Binding-site contacts:
Ligand atom O2 contacts residue HIS162 of chain 1.A at 4.1 Å.
Ligand atom C2 contacts residue THR295 of chain 1.A at 4.4 Å.
Ligand atom O1P contacts residue THR295 of chain 1.A at 4.0 Å.
Ligand atom P contacts residue CYS294 of chain 1.A at 3.7 Å.
Ligand atom O2 contacts residue ASN161 of chain 1.A at 2.7 Å (h-bond).
Ligand atom O2P contacts residue HIS162 of chain 1.A at 4.0 Å.
Ligand atom C1 contacts residue HIS162 of chain 1.A at 4.4 Å.
Ligand atom P contacts residue ARG111 of chain 1.A at 3.9 Å.
Ligand atom P contacts residue THR295 of chain 1.A at 3.9 Å.
Ligand atom O3P contacts residue PHE456 of chain 1.A at 4.1 Å.
Ligand atom O3P contacts residue ARG293 of chain 1.A at 3.1 Å (salt-bridge).
Ligand atom O3P contacts residue THR295 of chain 1.A at 2.6 Å (h-bond).
Ligand atom O2 contacts residue ARG293 of chain 1.A at 3.8 Å.
Ligand atom C2 contacts residue ASN161 of chain 1.A at 3.9 Å.
Ligand atom O1P contacts residue HIS162 of chain 1.A at 2.7 Å (h-bond).
Ligand atom O1P contacts residue CYS294 of chain 1.A at 4.3 Å.
Ligand atom C1 contacts residue MET166 of chain 1.A at 3.5 Å (hydrophobic).
Ligand atom O3P contacts residue CYS294 of chain 1.A at 3.5 Å (h-bond).
Ligand atom P contacts residue ARG293 of chain 1.A at 3.7 Å.
Ligand atom C2 contacts residue MET166 of chain 1.A at 3.6 Å (hydrophobic).
Ligand atom O2 contacts residue MET166 of chain 1.A at 3.5 Å.
Ligand atom C2 contacts residue ARG293 of chain 1.A at 4.4 Å.
Ligand atom C2 contacts residue CYS294 of chain 1.A at 1.8 Å (hydrophobic).
Ligand atom O3P contacts residue ARG450 of chain 1.A at 4.1 Å.
Ligand atom C1 contacts residue ARG450 of chain 1.A at 4.2 Å.
Ligand atom O2 contacts residue GLU257 of chain 1.A at 4.4 Å.
Ligand atom O1P contacts residue ASN161 of chain 1.A at 4.3 Å.
Ligand atom P contacts residue ARG450 of chain 1.A at 4.0 Å.
Ligand atom P contacts residue HIS162 of chain 1.A at 3.8 Å.
Ligand atom O1P contacts residue ARG111 of chain 1.A at 3.7 Å.
Ligand atom C1 contacts residue GLU257 of chain 1.A at 3.9 Å.
Ligand atom C1 contacts residue CYS294 of chain 1.A at 2.9 Å (hydrophobic).
Ligand atom O2P contacts residue ARG293 of chain 1.A at 3.6 Å (salt-bridge).
Ligand atom C2 contacts residue GLU257 of chain 1.A at 3.5 Å.
Ligand atom C1 contacts residue PHE456 of chain 1.A at 4.1 Å (hydrophobic).
Ligand atom O2P contacts residue ARG450 of chain 1.A at 3.1 Å (salt-bridge).
Ligand atom O2P contacts residue ARG111 of chain 1.A at 2.9 Å (salt-bridge).
Ligand atom O1P contacts residue ARG293 of chain 1.A at 2.9 Å (salt-bridge).
Ligand atom O2 contacts residue CYS294 of chain 1.A at 2.7 Å (h-bond).

This protein binds this small molecule.
Small molecule (SMILES): O=CCP(=O)(O)O

Sequence of chain 1.A:
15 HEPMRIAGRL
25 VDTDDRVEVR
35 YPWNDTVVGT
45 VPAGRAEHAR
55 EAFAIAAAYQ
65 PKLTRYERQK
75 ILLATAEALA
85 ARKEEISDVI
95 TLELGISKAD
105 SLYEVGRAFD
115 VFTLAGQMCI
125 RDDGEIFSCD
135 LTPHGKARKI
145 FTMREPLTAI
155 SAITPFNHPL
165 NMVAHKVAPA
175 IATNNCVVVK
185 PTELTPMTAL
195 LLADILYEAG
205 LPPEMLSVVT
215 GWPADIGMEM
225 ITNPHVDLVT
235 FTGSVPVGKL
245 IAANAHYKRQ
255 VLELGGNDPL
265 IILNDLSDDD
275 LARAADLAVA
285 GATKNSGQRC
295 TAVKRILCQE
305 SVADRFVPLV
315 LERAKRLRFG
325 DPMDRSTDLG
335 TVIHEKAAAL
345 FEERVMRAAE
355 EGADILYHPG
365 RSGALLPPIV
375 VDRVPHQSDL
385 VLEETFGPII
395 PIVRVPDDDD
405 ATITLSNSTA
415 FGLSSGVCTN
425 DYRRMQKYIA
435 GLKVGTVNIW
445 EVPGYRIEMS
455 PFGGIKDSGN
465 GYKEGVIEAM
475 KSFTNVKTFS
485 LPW